Sequence of chain 1.B:
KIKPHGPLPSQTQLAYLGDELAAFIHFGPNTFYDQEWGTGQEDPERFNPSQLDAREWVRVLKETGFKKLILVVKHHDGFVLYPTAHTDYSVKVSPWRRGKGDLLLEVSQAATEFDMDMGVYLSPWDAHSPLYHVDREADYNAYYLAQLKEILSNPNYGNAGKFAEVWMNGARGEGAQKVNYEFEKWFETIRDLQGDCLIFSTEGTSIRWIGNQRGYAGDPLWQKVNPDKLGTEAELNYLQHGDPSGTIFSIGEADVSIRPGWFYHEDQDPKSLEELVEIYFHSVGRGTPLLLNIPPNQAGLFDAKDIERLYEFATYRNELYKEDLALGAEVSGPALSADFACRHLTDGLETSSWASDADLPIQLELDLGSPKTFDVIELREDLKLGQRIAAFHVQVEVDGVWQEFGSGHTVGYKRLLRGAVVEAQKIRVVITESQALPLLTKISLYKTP

Sequence of chain 1.A:
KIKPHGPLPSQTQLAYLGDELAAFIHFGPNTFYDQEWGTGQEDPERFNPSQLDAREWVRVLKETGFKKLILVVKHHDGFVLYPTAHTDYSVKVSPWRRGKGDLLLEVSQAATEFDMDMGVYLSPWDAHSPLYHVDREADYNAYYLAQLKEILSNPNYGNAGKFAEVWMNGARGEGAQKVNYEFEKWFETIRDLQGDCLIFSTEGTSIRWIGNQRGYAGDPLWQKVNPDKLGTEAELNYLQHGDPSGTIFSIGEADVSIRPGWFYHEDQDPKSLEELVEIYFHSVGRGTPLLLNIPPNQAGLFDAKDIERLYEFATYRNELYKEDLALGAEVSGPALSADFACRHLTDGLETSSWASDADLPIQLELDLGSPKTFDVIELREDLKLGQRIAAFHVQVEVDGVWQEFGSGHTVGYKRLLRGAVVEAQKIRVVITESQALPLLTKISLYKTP

Binding-site contacts:
Ligand atom C3 contacts residue GLN215 of chain 1.A at 3.5 Å.
Ligand atom C4 contacts residue HIS28 of chain 1.A at 3.5 Å.
Ligand atom C1 contacts residue GLY172 of chain 1.A at 3.5 Å.
Ligand atom O4 contacts residue TYR123 of chain 1.A at 2.9 Å (h-bond).
Ligand atom O3 contacts residue THR234 of chain 1.A at 3.2 Å (h-bond).
Ligand atom C5 contacts residue TRP264 of chain 1.A at 3.5 Å (hydrophobic).
Ligand atom O4 contacts residue HIS77 of chain 1.A at 3.1 Å (h-bond).
Ligand atom C6 contacts residue ASP257 of chain 1.A at 3.4 Å.
Ligand atom O4 contacts residue ASN171 of chain 1.A at 2.9 Å (h-bond).
Ligand atom O7 contacts residue TRP264 of chain 1.A at 3.5 Å (h-bond).
Ligand atom O3 contacts residue TRP39 of chain 1.A at 3.4 Å (h-bond).
Ligand atom O5 contacts residue ALA173 of chain 1.A at 3.2 Å.
Ligand atom O3 contacts residue HIS77 of chain 1.A at 2.9 Å (h-bond).
Ligand atom C8 contacts residue TRP39 of chain 1.A at 3.4 Å (hydrophobic).
Ligand atom O4 contacts residue ASN171 of chain 1.A at 3.4 Å (h-bond).
Ligand atom O4 contacts residue HIS28 of chain 1.A at 2.8 Å (h-bond).
Ligand atom C1 contacts residue ASN171 of chain 1.A at 3.4 Å.
Ligand atom O2 contacts residue TRP39 of chain 1.A at 2.8 Å (h-bond).
Ligand atom O4 contacts residue GLY172 of chain 1.A at 3.0 Å (h-bond).
Ligand atom C2 contacts residue HIS78 of chain 1.A at 3.3 Å.
Ligand atom C4 contacts residue GLN215 of chain 1.A at 3.4 Å.
Ligand atom C1 contacts residue TRP404 of chain 1.B at 3.6 Å (hydrophobic).
Ligand atom O3 contacts residue GLY172 of chain 1.A at 3.1 Å.
Ligand atom O4 contacts residue ALA173 of chain 1.A at 3.5 Å.
Ligand atom O2 contacts residue ALA173 of chain 1.A at 3.5 Å.
Ligand atom O6 contacts residue ASP257 of chain 1.A at 2.6 Å (salt-bridge).
Ligand atom O5 contacts residue GLN215 of chain 1.A at 3.4 Å (h-bond).
Ligand atom O5 contacts residue GLY172 of chain 1.A at 3.4 Å (h-bond).
Ligand atom O5 contacts residue ASN171 of chain 1.A at 2.8 Å (h-bond).
Ligand atom O6 contacts residue GLN215 of chain 1.A at 2.7 Å (h-bond).
Ligand atom O2 contacts residue HIS78 of chain 1.A at 2.8 Å (h-bond).
Ligand atom O2 contacts residue THR234 of chain 1.A at 3.3 Å (h-bond).
Ligand atom O6 contacts residue TRP211 of chain 1.A at 3.2 Å (h-bond).
Ligand atom C6 contacts residue TRP169 of chain 1.A at 3.5 Å (hydrophobic).
Ligand atom C5 contacts residue TRP211 of chain 1.A at 3.5 Å (hydrophobic).
Ligand atom O3 contacts residue GLN215 of chain 1.A at 2.8 Å (h-bond).
Ligand atom C5 contacts residue GLN215 of chain 1.A at 3.5 Å.
Ligand atom O5 contacts residue GLN215 of chain 1.A at 3.4 Å (h-bond).
Ligand atom C6 contacts residue TRP264 of chain 1.A at 3.5 Å (hydrophobic).
Ligand atom O1 contacts residue TRP39 of chain 1.A at 3.4 Å.

A protein and the small-molecule ligand that binds it are described below.
Small molecule (SMILES): CC(=O)N[C@@H]1[C@@H](O[C@@H]2O[C@@H](C)[C@@H](O)[C@@H](O)[C@@H]2O)[C@H](O[C@@H]2O[C@H](CO)[C@H](O)[C@H](O)[C@H]2O[C@@H]2O[C@@H](C)[C@@H](O)[C@@H](O)[C@@H]2O)[C@@H](CO)O[C@@H]1O